A small-molecule ligand and the protein it binds are described below.
Small molecule (SMILES): CCC(=O)Nc1cc(Cl)c(Oc2ccc(O)c(-c3ccc(C(N)=O)cc3)c2)c(Cl)c1

Binding-site contacts:
Ligand atom C6 contacts residue PHE140 of chain 1.B at 3.4 Å (hydrophobic).
Ligand atom C22 contacts residue PHE140 of chain 1.B at 3.8 Å (hydrophobic).
Ligand atom C10 contacts residue GLY247 of chain 1.B at 3.4 Å.
Ligand atom C9 contacts residue GLY247 of chain 1.B at 3.9 Å.
Ligand atom CL2 contacts residue MET248 of chain 1.B at 3.6 Å.
Ligand atom C13 contacts residue VAL151 of chain 1.B at 3.4 Å (hydrophobic).
Ligand atom C11 contacts residue MET248 of chain 1.B at 3.8 Å (hydrophobic).
Ligand atom C17 contacts residue ASP105 of chain 1.B at 3.6 Å.
Ligand atom C7 contacts residue PHE140 of chain 1.B at 3.2 Å (hydrophobic).
Ligand atom O4 contacts residue PHE154 of chain 1.B at 3.4 Å.
Ligand atom C17 contacts residue HIS153 of chain 1.B at 3.8 Å.
Ligand atom C20 contacts residue ASP105 of chain 1.B at 3.3 Å.
Ligand atom C20 contacts residue TYR215 of chain 1.B at 3.2 Å (hydrophobic).
Ligand atom C10 contacts residue GLY246 of chain 1.B at 3.4 Å.
Ligand atom O4 contacts residue HIS153 of chain 1.B at 3.4 Å (h-bond).
Ligand atom N2 contacts residue ASP105 of chain 1.B at 2.5 Å (salt-bridge).
Ligand atom C8 contacts residue MET248 of chain 1.B at 3.8 Å (hydrophobic).
Ligand atom C10 contacts residue LEU150 of chain 1.B at 3.6 Å (hydrophobic).
Ligand atom N2 contacts residue PHE39 of chain 1.B at 3.8 Å.
Ligand atom O4 contacts residue TYR215 of chain 1.B at 2.6 Å (h-bond).
Ligand atom C1 contacts residue PHE251 of chain 1.B at 3.8 Å (hydrophobic).
Ligand atom C21 contacts residue PHE140 of chain 1.B at 3.3 Å (hydrophobic).
Ligand atom O3 contacts residue HIS273 of chain 1.B at 3.4 Å (h-bond).
Ligand atom O3 contacts residue GLY246 of chain 1.B at 2.6 Å (h-bond).
Ligand atom C20 contacts residue HIS153 of chain 1.B at 3.6 Å.
Ligand atom C10 contacts residue MET248 of chain 1.B at 3.6 Å (hydrophobic).
Ligand atom CL1 contacts residue PHE140 of chain 1.B at 3.8 Å.
Ligand atom O3 contacts residue HIS183 of chain 1.B at 3.7 Å.
Ligand atom C5 contacts residue PHE140 of chain 1.B at 3.8 Å (hydrophobic).
Ligand atom C9 contacts residue LEU150 of chain 1.B at 3.6 Å (hydrophobic).
Ligand atom C16 contacts residue HIS153 of chain 1.B at 3.6 Å.
Ligand atom C16 contacts residue HIS273 of chain 1.B at 3.9 Å.
Ligand atom CL2 contacts residue PHE251 of chain 1.B at 3.3 Å.
Ligand atom O2 contacts residue PHE140 of chain 1.B at 3.4 Å.
Ligand atom C15 contacts residue HIS183 of chain 1.B at 3.7 Å.
Ligand atom CL2 contacts residue PHE140 of chain 1.B at 3.8 Å.
Ligand atom C9 contacts residue MET248 of chain 1.B at 3.7 Å (hydrophobic).
Ligand atom N2 contacts residue TYR215 of chain 1.B at 3.1 Å (h-bond).
Ligand atom C11 contacts residue GLY246 of chain 1.B at 3.4 Å.
Ligand atom CL1 contacts residue VAL151 of chain 1.B at 3.8 Å.

Sequence of chain 1.B:
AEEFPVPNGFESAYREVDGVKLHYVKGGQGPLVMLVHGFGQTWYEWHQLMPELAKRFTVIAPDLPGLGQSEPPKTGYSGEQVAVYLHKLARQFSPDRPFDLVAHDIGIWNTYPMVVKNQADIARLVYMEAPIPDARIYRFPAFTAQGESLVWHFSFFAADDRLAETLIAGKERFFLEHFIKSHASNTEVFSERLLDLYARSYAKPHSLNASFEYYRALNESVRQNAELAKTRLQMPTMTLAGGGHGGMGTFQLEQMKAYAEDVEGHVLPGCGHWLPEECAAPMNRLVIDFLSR